Sequence of chain 1.B:
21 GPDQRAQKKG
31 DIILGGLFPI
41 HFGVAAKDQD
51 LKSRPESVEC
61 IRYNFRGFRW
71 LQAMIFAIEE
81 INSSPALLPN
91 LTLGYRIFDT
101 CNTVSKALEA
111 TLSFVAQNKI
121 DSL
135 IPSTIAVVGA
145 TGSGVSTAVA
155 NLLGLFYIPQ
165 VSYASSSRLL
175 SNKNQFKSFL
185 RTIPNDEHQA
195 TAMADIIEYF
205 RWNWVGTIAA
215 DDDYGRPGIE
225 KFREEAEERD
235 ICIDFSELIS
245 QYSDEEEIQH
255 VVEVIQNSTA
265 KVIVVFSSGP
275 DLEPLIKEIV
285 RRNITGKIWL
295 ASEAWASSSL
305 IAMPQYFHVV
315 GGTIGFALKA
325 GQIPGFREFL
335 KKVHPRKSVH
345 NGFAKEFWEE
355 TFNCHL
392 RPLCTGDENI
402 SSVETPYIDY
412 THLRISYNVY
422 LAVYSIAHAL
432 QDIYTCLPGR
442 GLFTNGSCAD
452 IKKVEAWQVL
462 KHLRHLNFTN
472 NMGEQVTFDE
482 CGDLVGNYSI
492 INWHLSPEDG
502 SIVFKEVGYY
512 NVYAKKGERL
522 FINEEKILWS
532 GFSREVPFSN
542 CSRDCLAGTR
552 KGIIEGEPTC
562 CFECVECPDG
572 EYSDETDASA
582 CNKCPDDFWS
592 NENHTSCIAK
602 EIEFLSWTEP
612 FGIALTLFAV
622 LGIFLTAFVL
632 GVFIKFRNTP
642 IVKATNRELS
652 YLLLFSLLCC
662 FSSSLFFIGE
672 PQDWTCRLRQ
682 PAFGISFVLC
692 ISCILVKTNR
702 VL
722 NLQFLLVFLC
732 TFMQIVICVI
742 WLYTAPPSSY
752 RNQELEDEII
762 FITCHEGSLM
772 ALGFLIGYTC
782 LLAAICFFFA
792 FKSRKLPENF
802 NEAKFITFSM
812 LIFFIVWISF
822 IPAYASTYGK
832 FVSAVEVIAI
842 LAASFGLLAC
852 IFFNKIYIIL

A protein and the small-molecule ligand that binds it are described below.
Small molecule (SMILES): CC(=O)N[C@H]1[C@H](O[C@H]2[C@H](O)[C@@H](NC(C)=O)CO[C@@H]2CO)O[C@H](CO)[C@@H](O)[C@@H]1O

Binding-site contacts:
Ligand atom O7 contacts residue LYS323 of chain 1.B at 2.6 Å (salt-bridge).
Ligand atom O5 contacts residue ASN512 of chain 1.B at 3.8 Å.
Ligand atom O7 contacts residue ASN512 of chain 1.B at 4.0 Å.
Ligand atom C4 contacts residue ASN512 of chain 1.B at 4.3 Å.
Ligand atom C1 contacts residue ASN488 of chain 1.B at 1.4 Å.
Ligand atom C4 contacts residue ASN488 of chain 1.B at 4.2 Å.
Ligand atom C1 contacts residue TYR514 of chain 1.B at 4.4 Å (hydrophobic).
Ligand atom O5 contacts residue ASN488 of chain 1.B at 2.3 Å (h-bond).
Ligand atom N2 contacts residue TYR514 of chain 1.B at 3.7 Å.
Ligand atom C8 contacts residue LYS323 of chain 1.B at 3.7 Å.
Ligand atom C2 contacts residue ASN488 of chain 1.B at 2.4 Å.
Ligand atom C7 contacts residue LYS323 of chain 1.B at 3.5 Å.
Ligand atom C5 contacts residue ASN488 of chain 1.B at 3.6 Å.
Ligand atom C7 contacts residue ASN488 of chain 1.B at 3.5 Å.
Ligand atom C8 contacts residue ASN512 of chain 1.B at 4.4 Å.
Ligand atom C8 contacts residue TYR514 of chain 1.B at 3.6 Å (hydrophobic).
Ligand atom C5 contacts residue ASN512 of chain 1.B at 3.2 Å.
Ligand atom C6 contacts residue ASN512 of chain 1.B at 3.6 Å.
Ligand atom N2 contacts residue ASN488 of chain 1.B at 2.9 Å (h-bond).
Ligand atom O7 contacts residue ASN488 of chain 1.B at 3.5 Å (h-bond).
Ligand atom C7 contacts residue ASN512 of chain 1.B at 4.3 Å.
Ligand atom O4 contacts residue ASN512 of chain 1.B at 4.4 Å.
Ligand atom C7 contacts residue TYR514 of chain 1.B at 4.1 Å (hydrophobic).
Ligand atom O6 contacts residue TYR510 of chain 1.B at 3.6 Å.
Ligand atom C3 contacts residue ASN488 of chain 1.B at 3.8 Å.
Ligand atom C6 contacts residue TYR510 of chain 1.B at 3.7 Å (hydrophobic).
Ligand atom C1 contacts residue ASN512 of chain 1.B at 3.7 Å.